This protein binds this small molecule.
Small molecule (SMILES): CC(=O)N1CCN(C(C)=O)CC1

Binding-site contacts:
Ligand atom C6 contacts residue GLY143 of chain 1.A at 3.9 Å.
Ligand atom C6 contacts residue ASN142 of chain 1.A at 4.4 Å.
Ligand atom O contacts residue THR25 of chain 1.A at 3.6 Å (h-bond).
Ligand atom N1 contacts residue GLY143 of chain 1.A at 4.2 Å.
Ligand atom C6 contacts residue HIS41 of chain 1.A at 4.0 Å.
Ligand atom C3 contacts residue THR25 of chain 1.A at 4.5 Å.
Ligand atom O1 contacts residue ASN142 of chain 1.A at 3.9 Å.
Ligand atom O contacts residue CYS44 of chain 1.A at 4.2 Å.
Ligand atom N1 contacts residue CYS145 of chain 1.A at 4.0 Å.
Ligand atom C1 contacts residue THR25 of chain 1.A at 3.8 Å.
Ligand atom C5 contacts residue ASN142 of chain 1.A at 4.0 Å.
Ligand atom O contacts residue SER46 of chain 1.A at 4.4 Å.
Ligand atom C6 contacts residue SER144 of chain 1.A at 4.5 Å.
Ligand atom C contacts residue THR24 of chain 1.A at 4.5 Å.
Ligand atom C2 contacts residue ASN142 of chain 1.A at 4.2 Å.
Ligand atom O1 contacts residue GLY143 of chain 1.A at 2.9 Å (h-bond).
Ligand atom N1 contacts residue HIS41 of chain 1.A at 4.0 Å.
Ligand atom O1 contacts residue LEU141 of chain 1.A at 4.3 Å.
Ligand atom O1 contacts residue CYS145 of chain 1.A at 3.0 Å (h-bond).
Ligand atom C6 contacts residue CYS145 of chain 1.A at 2.8 Å (hydrophobic).
Ligand atom N1 contacts residue LEU27 of chain 1.A at 4.3 Å.
Ligand atom C2 contacts residue THR26 of chain 1.A at 3.8 Å.
Ligand atom C3 contacts residue THR26 of chain 1.A at 3.3 Å.
Ligand atom N contacts residue THR25 of chain 1.A at 4.1 Å.
Ligand atom C7 contacts residue HIS164 of chain 1.A at 3.8 Å.
Ligand atom C4 contacts residue HIS41 of chain 1.A at 3.5 Å.
Ligand atom C7 contacts residue HIS41 of chain 1.A at 3.2 Å.
Ligand atom C contacts residue THR25 of chain 1.A at 4.2 Å.
Ligand atom N contacts residue ASN142 of chain 1.A at 4.4 Å.
Ligand atom C2 contacts residue GLY143 of chain 1.A at 4.1 Å.
Ligand atom C3 contacts residue GLY143 of chain 1.A at 3.9 Å.
Ligand atom O1 contacts residue SER144 of chain 1.A at 3.3 Å (h-bond).
Ligand atom N1 contacts residue ASN142 of chain 1.A at 4.4 Å.
Ligand atom C3 contacts residue LEU27 of chain 1.A at 4.0 Å (hydrophobic).
Ligand atom C7 contacts residue CYS145 of chain 1.A at 1.8 Å (hydrophobic).

Sequence of chain 1.A:
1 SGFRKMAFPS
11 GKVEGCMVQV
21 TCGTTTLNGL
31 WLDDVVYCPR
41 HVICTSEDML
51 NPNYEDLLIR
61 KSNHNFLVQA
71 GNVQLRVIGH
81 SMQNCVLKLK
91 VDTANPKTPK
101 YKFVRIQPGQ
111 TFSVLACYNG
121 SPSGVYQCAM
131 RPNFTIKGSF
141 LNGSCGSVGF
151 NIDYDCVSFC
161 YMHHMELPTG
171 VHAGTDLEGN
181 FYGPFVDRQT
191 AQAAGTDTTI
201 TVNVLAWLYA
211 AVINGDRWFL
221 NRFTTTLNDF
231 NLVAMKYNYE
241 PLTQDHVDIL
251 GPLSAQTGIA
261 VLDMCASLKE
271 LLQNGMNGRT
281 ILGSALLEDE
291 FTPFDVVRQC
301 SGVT